Binding-site contacts:
Ligand atom C10 contacts residue ILE131 of chain 1.B at 4.0 Å (hydrophobic).
Ligand atom O14 contacts residue SER140 of chain 1.B at 3.8 Å.
Ligand atom C9 contacts residue MET228 of chain 1.B at 3.8 Å (hydrophobic).
Ligand atom O13 contacts residue THR311 of chain 1.B at 4.0 Å.
Ligand atom O15 contacts residue LEU139 of chain 1.B at 3.8 Å.
Ligand atom C5 contacts residue PHE455 of chain 1.B at 3.9 Å (hydrophobic).
Ligand atom C2 contacts residue GLY307 of chain 1.B at 4.2 Å.
Ligand atom C1 contacts residue HEM1 of chain 1.E at 3.0 Å.
Ligand atom C9 contacts residue ILE131 of chain 1.B at 3.5 Å (hydrophobic).
Ligand atom C2 contacts residue ILE145 of chain 1.B at 4.1 Å (hydrophobic).
Ligand atom C2 contacts residue LEU354 of chain 1.B at 3.4 Å (hydrophobic).
Ligand atom O13 contacts residue LEU354 of chain 1.B at 4.1 Å.
Ligand atom C1 contacts residue GLY307 of chain 1.B at 3.6 Å.
Ligand atom C10 contacts residue MET228 of chain 1.B at 3.4 Å (hydrophobic).
Ligand atom C4 contacts residue ILE145 of chain 1.B at 3.9 Å (hydrophobic).
Ligand atom C12 contacts residue LEU139 of chain 1.B at 4.2 Å (hydrophobic).
Ligand atom C6 contacts residue VAL306 of chain 1.B at 3.6 Å (hydrophobic).
Ligand atom C5 contacts residue VAL306 of chain 1.B at 4.1 Å (hydrophobic).
Ligand atom C11 contacts residue GLN129 of chain 1.B at 3.3 Å.
Ligand atom O13 contacts residue HEM1 of chain 1.E at 2.2 Å.
Ligand atom C12 contacts residue VAL141 of chain 1.B at 4.1 Å (hydrophobic).
Ligand atom C2 contacts residue HEM1 of chain 1.E at 4.2 Å.
Ligand atom C7 contacts residue ILE131 of chain 1.B at 4.2 Å (hydrophobic).
Ligand atom C11 contacts residue ILE131 of chain 1.B at 3.9 Å (hydrophobic).
Ligand atom O15 contacts residue PRO135 of chain 1.B at 4.0 Å.
Ligand atom C5 contacts residue ILE130 of chain 1.B at 4.1 Å (hydrophobic).
Ligand atom C4 contacts residue VAL306 of chain 1.B at 4.0 Å (hydrophobic).
Ligand atom O14 contacts residue PRO135 of chain 1.B at 4.1 Å.
Ligand atom C7 contacts residue ILE130 of chain 1.B at 4.0 Å (hydrophobic).
Ligand atom C3 contacts residue GLY307 of chain 1.B at 3.8 Å.
Ligand atom O14 contacts residue VAL141 of chain 1.B at 3.1 Å (h-bond).
Ligand atom O14 contacts residue GLN129 of chain 1.B at 3.6 Å.
Ligand atom C3 contacts residue VAL306 of chain 1.B at 3.8 Å (hydrophobic).
Ligand atom C12 contacts residue GLN129 of chain 1.B at 3.9 Å.
Ligand atom C12 contacts residue PRO135 of chain 1.B at 4.0 Å (hydrophobic).
Ligand atom O14 contacts residue LEU139 of chain 1.B at 4.0 Å.
Ligand atom O13 contacts residue GLY307 of chain 1.B at 3.0 Å (h-bond).
Ligand atom O15 contacts residue MET228 of chain 1.B at 3.7 Å.
Ligand atom C1 contacts residue ILE145 of chain 1.B at 4.1 Å (hydrophobic).
Ligand atom C4 contacts residue LEU303 of chain 1.B at 4.0 Å (hydrophobic).

The small molecule below binds the protein below.
Small molecule (SMILES): O=C(O)CCCCCCCCCCCO

Sequence of chain 1.B:
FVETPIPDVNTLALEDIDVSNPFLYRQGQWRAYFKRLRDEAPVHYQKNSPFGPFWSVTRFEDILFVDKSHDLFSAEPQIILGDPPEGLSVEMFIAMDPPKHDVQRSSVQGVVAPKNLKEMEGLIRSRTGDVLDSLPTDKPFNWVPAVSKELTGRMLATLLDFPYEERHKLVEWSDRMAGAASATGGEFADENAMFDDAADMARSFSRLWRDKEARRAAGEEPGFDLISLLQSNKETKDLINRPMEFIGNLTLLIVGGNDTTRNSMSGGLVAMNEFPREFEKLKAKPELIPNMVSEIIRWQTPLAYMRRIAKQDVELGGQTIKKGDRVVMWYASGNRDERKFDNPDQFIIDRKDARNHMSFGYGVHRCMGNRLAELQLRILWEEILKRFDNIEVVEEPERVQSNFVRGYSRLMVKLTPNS